Sequence of chain 1.D:
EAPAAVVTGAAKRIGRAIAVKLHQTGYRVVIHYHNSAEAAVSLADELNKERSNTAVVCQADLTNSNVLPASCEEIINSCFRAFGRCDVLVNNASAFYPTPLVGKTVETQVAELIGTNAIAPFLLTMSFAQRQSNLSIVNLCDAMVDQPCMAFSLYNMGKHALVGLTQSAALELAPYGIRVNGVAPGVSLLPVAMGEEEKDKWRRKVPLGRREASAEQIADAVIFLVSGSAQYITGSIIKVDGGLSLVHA

Binding-site contacts:
Ligand atom N7 contacts residue TYR174 of chain 1.D at 2.7 Å (h-bond).
Ligand atom CAP contacts residue NAP1 of chain 1.K at 3.7 Å.
Ligand atom C1 contacts residue PHE97 of chain 1.D at 3.6 Å (hydrophobic).
Ligand atom CAC contacts residue LEU209 of chain 1.D at 3.8 Å (hydrophobic).
Ligand atom C8 contacts residue ARG14 of chain 1.D at 3.5 Å.
Ligand atom C3 contacts residue NAP1 of chain 1.K at 3.7 Å.
Ligand atom CAC contacts residue TRP221 of chain 1.D at 3.3 Å (hydrophobic).
Ligand atom C5 contacts residue NAP1 of chain 1.K at 3.5 Å.
Ligand atom N14 contacts residue NAP1 of chain 1.K at 3.4 Å (h-bond).
Ligand atom N6 contacts residue PHE97 of chain 1.D at 3.6 Å.
Ligand atom C22 contacts residue LEU209 of chain 1.D at 3.4 Å (hydrophobic).
Ligand atom C25 contacts residue PRO210 of chain 1.D at 3.3 Å (hydrophobic).
Ligand atom CAP contacts residue PRO210 of chain 1.D at 3.6 Å (hydrophobic).
Ligand atom C12 contacts residue NAP1 of chain 1.K at 3.7 Å.
Ligand atom N6 contacts residue NAP1 of chain 1.K at 2.8 Å (h-bond).
Ligand atom N14 contacts residue SER95 of chain 1.D at 2.7 Å (h-bond).
Ligand atom N4 contacts residue NAP1 of chain 1.K at 2.9 Å (h-bond).
Ligand atom C5 contacts residue SER95 of chain 1.D at 3.8 Å.
Ligand atom C23 contacts residue NAP1 of chain 1.K at 3.0 Å.
Ligand atom N14 contacts residue PHE97 of chain 1.D at 3.5 Å.
Ligand atom C13 contacts residue PHE97 of chain 1.D at 3.7 Å (hydrophobic).
Ligand atom C23 contacts residue PRO210 of chain 1.D at 3.8 Å (hydrophobic).
Ligand atom C13 contacts residue NAP1 of chain 1.K at 3.6 Å.
Ligand atom C23 contacts residue LEU208 of chain 1.D at 3.8 Å (hydrophobic).
Ligand atom N4 contacts residue PHE97 of chain 1.D at 3.5 Å.
Ligand atom C26 contacts residue MET213 of chain 1.D at 3.8 Å (hydrophobic).
Ligand atom C9 contacts residue PRO210 of chain 1.D at 3.6 Å (hydrophobic).
Ligand atom C8 contacts residue NAP1 of chain 1.K at 3.4 Å.
Ligand atom C9 contacts residue LEU208 of chain 1.D at 3.8 Å (hydrophobic).
Ligand atom C5 contacts residue PHE97 of chain 1.D at 3.3 Å (hydrophobic).
Ligand atom C1 contacts residue NAP1 of chain 1.K at 3.5 Å.
Ligand atom N7 contacts residue NAP1 of chain 1.K at 3.6 Å.
Ligand atom N7 contacts residue ASP161 of chain 1.D at 3.7 Å.
Ligand atom N4 contacts residue TYR174 of chain 1.D at 3.5 Å (h-bond).
Ligand atom C26 contacts residue PRO210 of chain 1.D at 3.7 Å (hydrophobic).
Ligand atom C9 contacts residue ARG14 of chain 1.D at 3.7 Å.
Ligand atom N7 contacts residue PHE97 of chain 1.D at 3.5 Å.
Ligand atom C2 contacts residue PHE97 of chain 1.D at 3.6 Å (hydrophobic).
Ligand atom C3 contacts residue TYR174 of chain 1.D at 3.5 Å (hydrophobic).
Ligand atom C3 contacts residue PHE97 of chain 1.D at 3.4 Å (hydrophobic).

The small molecule below binds the protein below.
Small molecule (SMILES): Cc1ccc(-c2ccc3nc(N)nc(N)c3c2)cc1